Sequence of chain 1.A:
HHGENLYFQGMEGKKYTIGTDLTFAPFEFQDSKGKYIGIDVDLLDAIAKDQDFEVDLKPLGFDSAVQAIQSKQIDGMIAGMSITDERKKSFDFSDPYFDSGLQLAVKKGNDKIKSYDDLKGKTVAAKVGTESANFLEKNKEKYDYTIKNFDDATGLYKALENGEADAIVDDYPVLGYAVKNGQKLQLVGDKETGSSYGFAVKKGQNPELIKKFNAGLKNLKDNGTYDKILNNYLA

This small molecule binds to this protein.
Small molecule (SMILES): NC(=O)CC[C@H](N)C(=O)O

Binding-site contacts:
Ligand atom CD contacts residue ASP30 of chain 1.A at 3.8 Å.
Ligand atom CD contacts residue PHE71 of chain 1.A at 3.7 Å (hydrophobic).
Ligand atom CB contacts residue GLY89 of chain 1.A at 3.9 Å.
Ligand atom OE1 contacts residue THR139 of chain 1.A at 3.6 Å.
Ligand atom OXT contacts residue THR139 of chain 1.A at 3.2 Å.
Ligand atom O contacts residue PHE71 of chain 1.A at 3.5 Å.
Ligand atom CG contacts residue PHE71 of chain 1.A at 3.7 Å (hydrophobic).
Ligand atom OXT contacts residue GLU140 of chain 1.A at 2.8 Å (salt-bridge).
Ligand atom CG contacts residue GLY89 of chain 1.A at 3.4 Å.
Ligand atom CD contacts residue LYS136 of chain 1.A at 3.7 Å.
Ligand atom O contacts residue GLY89 of chain 1.A at 3.7 Å.
Ligand atom N contacts residue ASP180 of chain 1.A at 2.7 Å (salt-bridge).
Ligand atom NE2 contacts residue PHE33 of chain 1.A at 3.5 Å.
Ligand atom OXT contacts residue PHE71 of chain 1.A at 3.6 Å.
Ligand atom CB contacts residue ASP180 of chain 1.A at 3.6 Å.
Ligand atom CG contacts residue ALA88 of chain 1.A at 3.6 Å (hydrophobic).
Ligand atom NE2 contacts residue ALA88 of chain 1.A at 3.0 Å (h-bond).
Ligand atom CA contacts residue GLY89 of chain 1.A at 3.7 Å.
Ligand atom CA contacts residue ASP180 of chain 1.A at 3.5 Å.
Ligand atom N contacts residue TYR206 of chain 1.A at 3.7 Å.
Ligand atom N contacts residue SER91 of chain 1.A at 3.0 Å (h-bond).
Ligand atom O contacts residue ARG96 of chain 1.A at 2.8 Å (salt-bridge).
Ligand atom OE1 contacts residue LYS136 of chain 1.A at 2.9 Å (salt-bridge).
Ligand atom NE2 contacts residue LYS136 of chain 1.A at 3.9 Å.
Ligand atom C contacts residue GLU140 of chain 1.A at 3.8 Å.
Ligand atom OE1 contacts residue ASP30 of chain 1.A at 3.8 Å.
Ligand atom CD contacts residue ALA88 of chain 1.A at 3.8 Å (hydrophobic).
Ligand atom CG contacts residue PHE33 of chain 1.A at 3.8 Å (hydrophobic).
Ligand atom C contacts residue ARG96 of chain 1.A at 3.5 Å.
Ligand atom NE2 contacts residue PHE71 of chain 1.A at 3.5 Å.
Ligand atom OE1 contacts residue PHE33 of chain 1.A at 3.4 Å.
Ligand atom C contacts residue SER91 of chain 1.A at 3.8 Å.
Ligand atom C contacts residue PHE71 of chain 1.A at 3.8 Å (hydrophobic).
Ligand atom OXT contacts residue ARG96 of chain 1.A at 2.9 Å (salt-bridge).
Ligand atom CD contacts residue PHE33 of chain 1.A at 3.4 Å (hydrophobic).
Ligand atom O contacts residue MET90 of chain 1.A at 3.5 Å.
Ligand atom NE2 contacts residue ASP30 of chain 1.A at 3.0 Å (salt-bridge).
Ligand atom O contacts residue SER91 of chain 1.A at 2.8 Å (h-bond).
Ligand atom N contacts residue GLY89 of chain 1.A at 2.7 Å (h-bond).
Ligand atom CA contacts residue SER91 of chain 1.A at 3.8 Å.